The small molecule below binds the protein below.
Small molecule (SMILES): CC(=O)N[C@@H]1[C@@H](O)[C@H](O)[C@@H](CO)O[C@H]1O

Binding-site contacts:
Ligand atom O5 contacts residue ASN434 of chain 1.A at 2.4 Å (h-bond).
Ligand atom C6 contacts residue PHE287 of chain 1.A at 3.4 Å (hydrophobic).
Ligand atom O6 contacts residue PHE287 of chain 1.A at 3.3 Å.
Ligand atom N2 contacts residue ASN434 of chain 1.A at 2.9 Å (h-bond).
Ligand atom C6 contacts residue TRP596 of chain 1.A at 4.3 Å (hydrophobic).
Ligand atom C8 contacts residue ASN434 of chain 1.A at 4.5 Å.
Ligand atom C2 contacts residue ASN434 of chain 1.A at 2.5 Å.
Ligand atom C6 contacts residue ASN434 of chain 1.A at 4.3 Å.
Ligand atom O7 contacts residue ASN434 of chain 1.A at 3.7 Å.
Ligand atom C4 contacts residue ASN434 of chain 1.A at 4.3 Å.
Ligand atom O5 contacts residue GLU435 of chain 1.A at 4.3 Å.
Ligand atom C7 contacts residue ASN434 of chain 1.A at 3.4 Å.
Ligand atom C1 contacts residue ASN434 of chain 1.A at 1.4 Å.
Ligand atom C2 contacts residue GLU435 of chain 1.A at 3.6 Å.
Ligand atom C1 contacts residue GLU435 of chain 1.A at 4.0 Å.
Ligand atom C5 contacts residue ASN434 of chain 1.A at 3.7 Å.
Ligand atom C3 contacts residue ASN434 of chain 1.A at 3.8 Å.
Ligand atom N2 contacts residue GLU435 of chain 1.A at 3.8 Å.

Sequence of chain 1.A:
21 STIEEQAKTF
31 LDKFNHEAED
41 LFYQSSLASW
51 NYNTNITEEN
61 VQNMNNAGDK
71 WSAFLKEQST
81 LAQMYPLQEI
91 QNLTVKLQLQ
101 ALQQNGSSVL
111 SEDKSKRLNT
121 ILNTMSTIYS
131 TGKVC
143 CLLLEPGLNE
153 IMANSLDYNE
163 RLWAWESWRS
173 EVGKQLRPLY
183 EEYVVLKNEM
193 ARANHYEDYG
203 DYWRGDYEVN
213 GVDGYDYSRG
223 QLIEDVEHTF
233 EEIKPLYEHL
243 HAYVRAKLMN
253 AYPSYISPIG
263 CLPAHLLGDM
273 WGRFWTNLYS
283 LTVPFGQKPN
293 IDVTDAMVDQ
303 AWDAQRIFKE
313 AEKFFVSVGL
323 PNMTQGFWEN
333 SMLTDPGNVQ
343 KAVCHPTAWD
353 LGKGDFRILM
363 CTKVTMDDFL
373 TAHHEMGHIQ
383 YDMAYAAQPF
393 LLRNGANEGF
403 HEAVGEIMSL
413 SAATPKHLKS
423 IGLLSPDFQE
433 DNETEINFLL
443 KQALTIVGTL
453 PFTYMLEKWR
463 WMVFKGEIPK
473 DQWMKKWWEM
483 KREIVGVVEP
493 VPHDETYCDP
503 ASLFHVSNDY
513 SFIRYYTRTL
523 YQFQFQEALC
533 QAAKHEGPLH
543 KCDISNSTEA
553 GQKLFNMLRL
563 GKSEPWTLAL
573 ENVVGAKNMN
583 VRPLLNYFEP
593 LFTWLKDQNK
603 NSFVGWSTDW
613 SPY